This small molecule binds to this protein.
Small molecule (SMILES): C[C@H](O)[C@@H](O)[C@@H](O)C(=O)CO

Sequence of chain 1.B:
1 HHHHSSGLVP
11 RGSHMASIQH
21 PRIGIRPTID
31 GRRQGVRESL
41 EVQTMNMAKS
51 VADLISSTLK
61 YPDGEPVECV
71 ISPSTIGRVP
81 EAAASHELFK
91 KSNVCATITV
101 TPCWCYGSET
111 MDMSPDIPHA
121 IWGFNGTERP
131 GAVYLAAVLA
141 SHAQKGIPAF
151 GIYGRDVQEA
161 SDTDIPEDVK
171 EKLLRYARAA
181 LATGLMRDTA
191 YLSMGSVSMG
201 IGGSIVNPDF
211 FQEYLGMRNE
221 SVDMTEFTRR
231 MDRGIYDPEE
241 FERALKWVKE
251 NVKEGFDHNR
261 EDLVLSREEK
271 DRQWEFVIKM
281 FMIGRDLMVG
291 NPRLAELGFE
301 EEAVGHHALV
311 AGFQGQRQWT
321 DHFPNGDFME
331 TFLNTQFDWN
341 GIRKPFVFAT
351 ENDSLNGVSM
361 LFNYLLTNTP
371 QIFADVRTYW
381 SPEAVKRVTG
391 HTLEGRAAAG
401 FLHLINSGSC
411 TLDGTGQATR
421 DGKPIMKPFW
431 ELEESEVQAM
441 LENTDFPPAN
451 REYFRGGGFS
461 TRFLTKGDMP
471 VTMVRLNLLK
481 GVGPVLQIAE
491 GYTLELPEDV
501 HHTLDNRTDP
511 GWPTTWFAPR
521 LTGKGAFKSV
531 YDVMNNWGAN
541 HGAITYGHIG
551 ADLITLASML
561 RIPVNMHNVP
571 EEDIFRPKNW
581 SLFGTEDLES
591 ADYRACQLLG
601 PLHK

Binding-site contacts:
Ligand atom O1 contacts residue TRP104 of chain 3.B at 3.9 Å.
Ligand atom C1 contacts residue GLU351 of chain 1.B at 3.8 Å.
Ligand atom O2 contacts residue ASP375 of chain 1.B at 3.3 Å (salt-bridge).
Ligand atom O2 contacts residue MN1 of chain 1.M at 2.3 Å.
Ligand atom O3 contacts residue PRO130 of chain 3.B at 3.3 Å.
Ligand atom O3 contacts residue VAL133 of chain 3.B at 4.2 Å.
Ligand atom C2 contacts residue ASP375 of chain 1.B at 3.4 Å.
Ligand atom O3 contacts residue ASP375 of chain 1.B at 3.6 Å.
Ligand atom O1 contacts residue MN1 of chain 1.M at 2.3 Å.
Ligand atom O1 contacts residue GLU351 of chain 1.B at 2.6 Å (salt-bridge).
Ligand atom C1 contacts residue TRP104 of chain 3.B at 3.5 Å (hydrophobic).
Ligand atom C4 contacts residue SER407 of chain 1.B at 3.9 Å.
Ligand atom O4 contacts residue GLU351 of chain 1.B at 3.3 Å (salt-bridge).
Ligand atom C2 contacts residue MN1 of chain 1.M at 2.9 Å.
Ligand atom O1 contacts residue ASN540 of chain 1.B at 2.7 Å (h-bond).
Ligand atom O5 contacts residue GLN316 of chain 1.B at 3.2 Å (h-bond).
Ligand atom O1 contacts residue ILE201 of chain 1.B at 3.9 Å.
Ligand atom O4 contacts residue SER407 of chain 1.B at 3.7 Å.
Ligand atom O5 contacts residue ARG32 of chain 3.B at 3.1 Å (salt-bridge).
Ligand atom O1 contacts residue ASP375 of chain 1.B at 3.7 Å.
Ligand atom O3 contacts residue TRP104 of chain 3.B at 3.7 Å.
Ligand atom C6 contacts residue TYR453 of chain 1.B at 3.4 Å (hydrophobic).
Ligand atom C6 contacts residue TRP512 of chain 1.B at 3.8 Å (hydrophobic).
Ligand atom C3 contacts residue ASP375 of chain 1.B at 4.1 Å.
Ligand atom C5 contacts residue GLN316 of chain 1.B at 4.0 Å.
Ligand atom C1 contacts residue ASP375 of chain 1.B at 3.6 Å.
Ligand atom O1 contacts residue HIS541 of chain 1.B at 3.2 Å (h-bond).
Ligand atom O2 contacts residue GLU351 of chain 1.B at 2.5 Å (salt-bridge).
Ligand atom C6 contacts residue GLN316 of chain 1.B at 4.0 Å.
Ligand atom C5 contacts residue TRP104 of chain 3.B at 3.9 Å (hydrophobic).
Ligand atom C1 contacts residue VAL133 of chain 3.B at 3.7 Å (hydrophobic).
Ligand atom C2 contacts residue GLU351 of chain 1.B at 3.5 Å.
Ligand atom C1 contacts residue MN1 of chain 1.M at 2.9 Å.
Ligand atom C1 contacts residue ASN540 of chain 1.B at 3.4 Å.
Ligand atom O4 contacts residue MET199 of chain 1.B at 4.0 Å.
Ligand atom O2 contacts residue SER407 of chain 1.B at 3.2 Å (h-bond).
Ligand atom O5 contacts residue MET199 of chain 1.B at 3.9 Å.
Ligand atom C3 contacts residue TRP104 of chain 3.B at 3.6 Å (hydrophobic).
Ligand atom O4 contacts residue GLN316 of chain 1.B at 3.2 Å (h-bond).
Ligand atom O5 contacts residue TRP104 of chain 3.B at 3.1 Å.

Sequence of chain 3.B:
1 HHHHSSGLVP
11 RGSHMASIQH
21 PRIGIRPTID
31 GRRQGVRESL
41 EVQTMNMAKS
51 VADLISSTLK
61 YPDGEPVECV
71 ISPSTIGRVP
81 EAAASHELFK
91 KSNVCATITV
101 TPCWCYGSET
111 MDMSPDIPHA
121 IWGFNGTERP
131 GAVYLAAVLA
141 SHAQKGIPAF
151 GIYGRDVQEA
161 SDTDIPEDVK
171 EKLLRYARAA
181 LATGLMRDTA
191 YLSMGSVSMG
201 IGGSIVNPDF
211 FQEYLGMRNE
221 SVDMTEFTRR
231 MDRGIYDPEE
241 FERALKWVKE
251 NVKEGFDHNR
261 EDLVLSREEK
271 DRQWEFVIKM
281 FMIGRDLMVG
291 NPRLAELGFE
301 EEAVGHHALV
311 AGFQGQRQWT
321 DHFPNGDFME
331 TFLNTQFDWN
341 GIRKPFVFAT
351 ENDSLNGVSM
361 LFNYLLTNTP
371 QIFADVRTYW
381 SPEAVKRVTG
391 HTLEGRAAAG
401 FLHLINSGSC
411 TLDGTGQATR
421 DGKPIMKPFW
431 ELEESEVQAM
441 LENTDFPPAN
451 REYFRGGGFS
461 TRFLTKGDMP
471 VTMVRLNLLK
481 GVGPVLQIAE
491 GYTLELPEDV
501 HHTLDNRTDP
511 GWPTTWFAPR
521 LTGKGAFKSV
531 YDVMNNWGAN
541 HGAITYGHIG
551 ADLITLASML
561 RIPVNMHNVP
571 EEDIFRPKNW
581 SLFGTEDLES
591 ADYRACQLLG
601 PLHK